This small molecule binds to this protein.
Small molecule (SMILES): CC(=O)N[C@H]1[C@H](O[C@H]2[C@H](O)[C@@H](NC(C)=O)CO[C@@H]2CO)O[C@H](CO)[C@@H](O)[C@@H]1O

Sequence of chain 1.A:
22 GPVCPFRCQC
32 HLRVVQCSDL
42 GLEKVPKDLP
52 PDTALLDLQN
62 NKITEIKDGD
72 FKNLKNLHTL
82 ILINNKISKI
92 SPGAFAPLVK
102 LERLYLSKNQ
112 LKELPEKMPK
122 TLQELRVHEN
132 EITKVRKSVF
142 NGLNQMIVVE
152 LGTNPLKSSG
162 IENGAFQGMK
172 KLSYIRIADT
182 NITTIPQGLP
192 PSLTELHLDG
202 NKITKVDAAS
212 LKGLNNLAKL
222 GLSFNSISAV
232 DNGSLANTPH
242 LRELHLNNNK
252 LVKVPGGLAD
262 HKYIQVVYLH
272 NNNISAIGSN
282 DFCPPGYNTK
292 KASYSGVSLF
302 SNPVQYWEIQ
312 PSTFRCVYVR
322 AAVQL

Binding-site contacts:
Ligand atom C3 contacts residue ASN182 of chain 1.A at 3.8 Å.
Ligand atom C4 contacts residue ASN182 of chain 1.A at 4.2 Å.
Ligand atom C5 contacts residue ASN182 of chain 1.A at 3.7 Å.
Ligand atom C7 contacts residue ASN155 of chain 1.A at 4.0 Å.
Ligand atom O7 contacts residue ASN182 of chain 1.A at 3.8 Å.
Ligand atom O5 contacts residue ASN182 of chain 1.A at 2.4 Å (h-bond).
Ligand atom O7 contacts residue PRO156 of chain 1.A at 3.1 Å.
Ligand atom C7 contacts residue PRO156 of chain 1.A at 4.1 Å (hydrophobic).
Ligand atom O7 contacts residue ASN155 of chain 1.A at 3.5 Å (h-bond).
Ligand atom N2 contacts residue ASN182 of chain 1.A at 2.9 Å (h-bond).
Ligand atom C1 contacts residue ASN182 of chain 1.A at 1.4 Å.
Ligand atom C8 contacts residue ASN155 of chain 1.A at 3.8 Å.
Ligand atom C2 contacts residue ASN182 of chain 1.A at 2.4 Å.
Ligand atom C8 contacts residue ASP180 of chain 1.A at 3.4 Å.
Ligand atom C8 contacts residue THR181 of chain 1.A at 4.2 Å.
Ligand atom C7 contacts residue ASN182 of chain 1.A at 3.5 Å.